Binding-site contacts:
Ligand atom C7 contacts residue TYR90 of chain 52.A at 4.2 Å (hydrophobic).
Ligand atom C1 contacts residue ASN118 of chain 52.A at 1.4 Å.
Ligand atom N2 contacts residue ASN118 of chain 52.A at 2.9 Å (h-bond).
Ligand atom C2 contacts residue ASN118 of chain 52.A at 2.4 Å.
Ligand atom O5 contacts residue ASN118 of chain 52.A at 2.4 Å (h-bond).
Ligand atom C3 contacts residue ASN118 of chain 52.A at 3.8 Å.
Ligand atom C1 contacts residue THR89 of chain 52.A at 4.2 Å.
Ligand atom C7 contacts residue ASP67 of chain 52.A at 3.3 Å.
Ligand atom C8 contacts residue ASP67 of chain 52.A at 3.3 Å.
Ligand atom O7 contacts residue ASN118 of chain 52.A at 4.3 Å.
Ligand atom C4 contacts residue ASN118 of chain 52.A at 4.2 Å.
Ligand atom C5 contacts residue THR120 of chain 52.A at 4.0 Å.
Ligand atom C1 contacts residue THR120 of chain 52.A at 4.4 Å.
Ligand atom C8 contacts residue SER66 of chain 52.A at 3.3 Å.
Ligand atom O7 contacts residue TYR90 of chain 52.A at 3.8 Å.
Ligand atom C5 contacts residue THR89 of chain 52.A at 4.5 Å.
Ligand atom O5 contacts residue THR120 of chain 52.A at 3.2 Å (h-bond).
Ligand atom N2 contacts residue ASP67 of chain 52.A at 4.5 Å.
Ligand atom O5 contacts residue PHE119 of chain 52.A at 4.1 Å.
Ligand atom C6 contacts residue THR120 of chain 52.A at 3.4 Å.
Ligand atom C5 contacts residue ASN118 of chain 52.A at 3.6 Å.
Ligand atom C8 contacts residue ASN118 of chain 52.A at 3.6 Å.
Ligand atom C7 contacts residue ASN118 of chain 52.A at 3.4 Å.
Ligand atom C6 contacts residue PHE119 of chain 52.A at 4.2 Å (hydrophobic).
Ligand atom O6 contacts residue PHE119 of chain 52.A at 3.0 Å (h-bond).
Ligand atom N2 contacts residue TYR90 of chain 52.A at 4.2 Å.
Ligand atom O5 contacts residue THR89 of chain 52.A at 4.5 Å.
Ligand atom O6 contacts residue THR89 of chain 52.A at 4.0 Å.
Ligand atom O7 contacts residue ASP67 of chain 52.A at 2.8 Å (salt-bridge).
Ligand atom O6 contacts residue THR120 of chain 52.A at 3.1 Å (h-bond).

This small molecule binds to this protein.
Small molecule (SMILES): CC(=O)N[C@@H]1[C@@H](O)[C@H](O)[C@@H](CO)O[C@H]1O

Sequence of chain 52.A:
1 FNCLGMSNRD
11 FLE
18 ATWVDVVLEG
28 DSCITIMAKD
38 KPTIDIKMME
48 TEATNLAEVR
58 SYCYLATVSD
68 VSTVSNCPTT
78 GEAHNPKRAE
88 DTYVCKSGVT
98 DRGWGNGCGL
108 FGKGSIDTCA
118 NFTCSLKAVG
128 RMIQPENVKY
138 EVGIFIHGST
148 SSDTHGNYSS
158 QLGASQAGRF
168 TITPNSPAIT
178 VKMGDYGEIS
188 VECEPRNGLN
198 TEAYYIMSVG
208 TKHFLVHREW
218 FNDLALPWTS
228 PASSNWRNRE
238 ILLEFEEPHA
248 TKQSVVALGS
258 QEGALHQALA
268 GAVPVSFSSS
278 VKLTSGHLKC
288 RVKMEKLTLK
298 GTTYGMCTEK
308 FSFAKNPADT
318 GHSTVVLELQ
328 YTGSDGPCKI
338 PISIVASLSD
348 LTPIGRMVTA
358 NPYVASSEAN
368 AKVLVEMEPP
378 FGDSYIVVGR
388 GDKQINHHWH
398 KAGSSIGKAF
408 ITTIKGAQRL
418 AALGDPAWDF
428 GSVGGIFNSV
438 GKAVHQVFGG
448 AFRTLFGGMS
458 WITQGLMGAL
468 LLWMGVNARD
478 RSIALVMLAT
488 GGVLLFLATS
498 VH